A small-molecule ligand and the protein it binds are described below.
Small molecule (SMILES): CC(=O)N[C@H]1[C@@H](O[C@H]2[C@H](O)[C@@H](NC(C)=O)CO[C@@H]2CO[C@@H]2O[C@@H](C)[C@@H](O)[C@@H](O)[C@@H]2O)O[C@H](CO)[C@@H](O)[C@@H]1O

Sequence of chain 1.A:
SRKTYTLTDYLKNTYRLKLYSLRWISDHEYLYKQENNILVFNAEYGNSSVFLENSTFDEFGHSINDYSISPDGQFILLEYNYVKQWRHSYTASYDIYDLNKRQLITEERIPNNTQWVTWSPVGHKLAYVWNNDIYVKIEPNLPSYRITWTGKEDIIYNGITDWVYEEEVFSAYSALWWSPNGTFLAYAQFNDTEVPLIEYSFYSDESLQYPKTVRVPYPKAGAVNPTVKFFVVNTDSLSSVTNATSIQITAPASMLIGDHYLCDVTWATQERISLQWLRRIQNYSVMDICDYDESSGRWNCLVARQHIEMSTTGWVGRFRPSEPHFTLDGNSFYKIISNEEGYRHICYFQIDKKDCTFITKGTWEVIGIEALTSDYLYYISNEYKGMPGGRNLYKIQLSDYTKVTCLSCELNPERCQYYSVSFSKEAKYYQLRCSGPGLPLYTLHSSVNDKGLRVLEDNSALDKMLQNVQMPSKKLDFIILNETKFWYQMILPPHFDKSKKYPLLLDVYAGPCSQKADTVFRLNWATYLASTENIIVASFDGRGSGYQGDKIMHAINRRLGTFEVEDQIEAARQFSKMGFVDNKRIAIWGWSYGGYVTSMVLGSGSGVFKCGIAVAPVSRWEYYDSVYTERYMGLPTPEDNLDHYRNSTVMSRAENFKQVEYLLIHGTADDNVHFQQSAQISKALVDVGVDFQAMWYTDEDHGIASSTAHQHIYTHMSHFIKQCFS

Binding-site contacts:
Ligand atom O6 contacts residue GLU29 of chain 1.A at 4.4 Å.
Ligand atom N2 contacts residue ASN42 of chain 1.A at 3.8 Å.
Ligand atom C7 contacts residue ASN47 of chain 1.A at 3.1 Å.
Ligand atom C8 contacts residue GLU29 of chain 1.A at 3.8 Å.
Ligand atom N2 contacts residue ASN47 of chain 1.A at 2.8 Å (h-bond).
Ligand atom C1 contacts residue ASN42 of chain 1.A at 4.3 Å.
Ligand atom C5 contacts residue ASN47 of chain 1.A at 3.7 Å.
Ligand atom C8 contacts residue PHE41 of chain 1.A at 4.4 Å (hydrophobic).
Ligand atom C4 contacts residue TYR45 of chain 1.A at 3.5 Å (hydrophobic).
Ligand atom C8 contacts residue ASN47 of chain 1.A at 4.0 Å.
Ligand atom O7 contacts residue ASN47 of chain 1.A at 3.0 Å (h-bond).
Ligand atom C7 contacts residue ASN42 of chain 1.A at 4.3 Å.
Ligand atom O7 contacts residue SER49 of chain 1.A at 3.0 Å (h-bond).
Ligand atom C2 contacts residue ASN47 of chain 1.A at 2.5 Å.
Ligand atom O3 contacts residue TYR45 of chain 1.A at 4.4 Å.
Ligand atom C8 contacts residue VAL40 of chain 1.A at 3.6 Å (hydrophobic).
Ligand atom C8 contacts residue ASN42 of chain 1.A at 4.2 Å.
Ligand atom C6 contacts residue TYR45 of chain 1.A at 3.1 Å (hydrophobic).
Ligand atom C1 contacts residue ASN47 of chain 1.A at 1.4 Å.
Ligand atom C7 contacts residue SER48 of chain 1.A at 4.1 Å.
Ligand atom C8 contacts residue SER48 of chain 1.A at 3.9 Å.
Ligand atom O7 contacts residue SER48 of chain 1.A at 3.5 Å.
Ligand atom C3 contacts residue ASN42 of chain 1.A at 4.1 Å.
Ligand atom C8 contacts residue SER49 of chain 1.A at 3.9 Å.
Ligand atom C5 contacts residue TYR45 of chain 1.A at 3.5 Å (hydrophobic).
Ligand atom C3 contacts residue ASN47 of chain 1.A at 3.8 Å.
Ligand atom O5 contacts residue ASN47 of chain 1.A at 2.4 Å (h-bond).
Ligand atom C4 contacts residue ASN47 of chain 1.A at 4.3 Å.
Ligand atom C7 contacts residue SER49 of chain 1.A at 3.7 Å.
Ligand atom C3 contacts residue TYR45 of chain 1.A at 4.3 Å (hydrophobic).
Ligand atom C2 contacts residue ASN42 of chain 1.A at 4.3 Å.
Ligand atom O4 contacts residue TYR45 of chain 1.A at 4.4 Å.